Sequence of chain 1.B:
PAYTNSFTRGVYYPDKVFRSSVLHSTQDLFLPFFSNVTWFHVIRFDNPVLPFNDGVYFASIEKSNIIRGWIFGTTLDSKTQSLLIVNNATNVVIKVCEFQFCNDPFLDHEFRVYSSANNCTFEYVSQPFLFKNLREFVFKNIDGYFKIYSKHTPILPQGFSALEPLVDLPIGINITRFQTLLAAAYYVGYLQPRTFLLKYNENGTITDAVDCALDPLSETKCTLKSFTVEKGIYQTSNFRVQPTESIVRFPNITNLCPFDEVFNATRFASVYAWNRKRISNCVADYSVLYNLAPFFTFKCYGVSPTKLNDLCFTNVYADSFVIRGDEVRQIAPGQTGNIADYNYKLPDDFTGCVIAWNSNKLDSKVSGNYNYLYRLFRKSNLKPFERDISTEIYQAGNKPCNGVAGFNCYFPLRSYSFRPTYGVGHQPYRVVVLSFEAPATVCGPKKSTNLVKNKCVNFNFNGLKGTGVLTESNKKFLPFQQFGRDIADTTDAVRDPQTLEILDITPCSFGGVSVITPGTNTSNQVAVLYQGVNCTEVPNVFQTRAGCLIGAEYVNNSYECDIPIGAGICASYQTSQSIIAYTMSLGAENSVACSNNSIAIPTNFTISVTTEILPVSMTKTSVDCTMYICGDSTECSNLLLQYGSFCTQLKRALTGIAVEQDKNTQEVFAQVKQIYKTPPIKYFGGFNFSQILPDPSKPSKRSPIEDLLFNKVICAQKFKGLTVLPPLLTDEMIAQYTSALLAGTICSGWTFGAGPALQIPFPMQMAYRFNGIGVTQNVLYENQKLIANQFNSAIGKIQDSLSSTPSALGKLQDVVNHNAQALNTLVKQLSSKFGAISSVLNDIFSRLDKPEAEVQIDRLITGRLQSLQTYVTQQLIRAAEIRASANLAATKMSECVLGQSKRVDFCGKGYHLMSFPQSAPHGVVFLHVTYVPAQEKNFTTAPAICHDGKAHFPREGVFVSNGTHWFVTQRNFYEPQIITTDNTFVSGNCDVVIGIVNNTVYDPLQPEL

Binding-site contacts:
Ligand atom C5 contacts residue ASN231 of chain 1.B at 3.7 Å.
Ligand atom C8 contacts residue ASN231 of chain 1.B at 4.0 Å.
Ligand atom C1 contacts residue ASN231 of chain 1.B at 1.5 Å.
Ligand atom C2 contacts residue ASN231 of chain 1.B at 2.5 Å.
Ligand atom C3 contacts residue ASN231 of chain 1.B at 3.8 Å.
Ligand atom O5 contacts residue ASN231 of chain 1.B at 2.4 Å (h-bond).
Ligand atom N2 contacts residue ASN231 of chain 1.B at 2.9 Å (h-bond).
Ligand atom C7 contacts residue ASN231 of chain 1.B at 3.3 Å.
Ligand atom O7 contacts residue ASN231 of chain 1.B at 3.3 Å (h-bond).
Ligand atom C4 contacts residue ASN231 of chain 1.B at 4.3 Å.

The small molecule below binds the protein below.
Small molecule (SMILES): CC(=O)N[C@@H]1[C@@H](O)[C@H](O)[C@@H](CO)O[C@H]1O